Sequence of chain 7.A:
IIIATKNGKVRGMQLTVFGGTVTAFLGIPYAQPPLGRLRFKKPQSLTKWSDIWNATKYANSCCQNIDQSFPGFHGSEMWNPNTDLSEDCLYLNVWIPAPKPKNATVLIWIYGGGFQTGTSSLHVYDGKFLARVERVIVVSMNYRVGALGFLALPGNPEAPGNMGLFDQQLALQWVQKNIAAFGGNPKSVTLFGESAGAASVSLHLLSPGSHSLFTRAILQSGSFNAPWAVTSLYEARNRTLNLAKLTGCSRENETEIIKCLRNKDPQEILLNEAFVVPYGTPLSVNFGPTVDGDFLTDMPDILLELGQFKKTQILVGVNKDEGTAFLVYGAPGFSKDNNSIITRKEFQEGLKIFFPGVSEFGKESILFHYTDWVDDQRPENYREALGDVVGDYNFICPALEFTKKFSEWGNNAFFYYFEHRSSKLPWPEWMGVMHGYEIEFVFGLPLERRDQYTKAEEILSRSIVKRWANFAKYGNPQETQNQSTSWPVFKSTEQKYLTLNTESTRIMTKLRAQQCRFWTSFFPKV

This small molecule binds to this protein.
Small molecule (SMILES): CC(=O)N[C@H]1[C@H](O[C@H]2[C@H](O)[C@@H](NC(C)=O)CO[C@@H]2CO[C@@]2(C)OC[C@@H](O)[C@H](O)[C@@H]2O)O[C@H](CO)[C@@H](O)[C@@H]1O

Binding-site contacts:
Ligand atom C1 contacts residue GLY336 of chain 7.A at 4.4 Å.
Ligand atom O5 contacts residue SER338 of chain 7.A at 3.8 Å.
Ligand atom O7 contacts residue PRO335 of chain 7.A at 4.3 Å.
Ligand atom N2 contacts residue ASN341 of chain 7.A at 2.8 Å (h-bond).
Ligand atom O6 contacts residue SER338 of chain 7.A at 4.4 Å.
Ligand atom C8 contacts residue ASN342 of chain 7.A at 3.6 Å.
Ligand atom C7 contacts residue ASN341 of chain 7.A at 3.2 Å.
Ligand atom C8 contacts residue ILE344 of chain 7.A at 4.2 Å (hydrophobic).
Ligand atom C5 contacts residue ASN341 of chain 7.A at 3.7 Å.
Ligand atom O5 contacts residue ASN341 of chain 7.A at 2.4 Å (h-bond).
Ligand atom C3 contacts residue GLY336 of chain 7.A at 4.2 Å.
Ligand atom C8 contacts residue ASN341 of chain 7.A at 4.3 Å.
Ligand atom C3 contacts residue ASN341 of chain 7.A at 3.8 Å.
Ligand atom C5 contacts residue SER338 of chain 7.A at 4.2 Å.
Ligand atom C2 contacts residue ASN341 of chain 7.A at 2.4 Å.
Ligand atom O7 contacts residue GLY336 of chain 7.A at 3.4 Å (h-bond).
Ligand atom C4 contacts residue ASN341 of chain 7.A at 4.2 Å.
Ligand atom C1 contacts residue SER338 of chain 7.A at 4.0 Å.
Ligand atom O4 contacts residue GLY336 of chain 7.A at 4.4 Å.
Ligand atom C1 contacts residue SER338 of chain 7.A at 4.2 Å.
Ligand atom C6 contacts residue SER338 of chain 7.A at 4.4 Å.
Ligand atom C1 contacts residue ASN341 of chain 7.A at 4.2 Å.
Ligand atom C1 contacts residue ASN341 of chain 7.A at 1.4 Å.
Ligand atom O7 contacts residue ASN341 of chain 7.A at 3.3 Å (h-bond).
Ligand atom O6 contacts residue SER338 of chain 7.A at 4.4 Å.
Ligand atom N2 contacts residue GLY336 of chain 7.A at 4.3 Å.